Binding-site contacts:
Ligand atom O3 contacts residue GLU202 of chain 1.E at 2.9 Å (salt-bridge).
Ligand atom C3 contacts residue KCX199 of chain 1.E at 3.1 Å.
Ligand atom C contacts residue ASN121 of chain 2.E at 3.5 Å.
Ligand atom O3 contacts residue HIS292 of chain 1.E at 2.9 Å (h-bond).
Ligand atom O4P contacts residue SER377 of chain 1.E at 3.3 Å (h-bond).
Ligand atom O3P contacts residue LYS173 of chain 1.E at 3.4 Å.
Ligand atom C2 contacts residue MG1 of chain 1.N at 2.8 Å.
Ligand atom O2P contacts residue LYS332 of chain 1.E at 2.8 Å (salt-bridge).
Ligand atom O6 contacts residue GLU58 of chain 2.E at 3.5 Å (salt-bridge).
Ligand atom C contacts residue MG1 of chain 1.N at 2.8 Å.
Ligand atom C3 contacts residue MG1 of chain 1.N at 3.0 Å.
Ligand atom O4 contacts residue SER377 of chain 1.E at 2.8 Å (h-bond).
Ligand atom O2 contacts residue MG1 of chain 1.N at 2.2 Å.
Ligand atom O2P contacts residue GLY379 of chain 1.E at 2.8 Å (h-bond).
Ligand atom O2P contacts residue GLY378 of chain 1.E at 3.3 Å.
Ligand atom O3 contacts residue MG1 of chain 1.N at 2.2 Å.
Ligand atom O7 contacts residue LYS173 of chain 1.E at 3.3 Å (salt-bridge).
Ligand atom O2P contacts residue THR63 of chain 2.E at 3.4 Å (h-bond).
Ligand atom O7 contacts residue MG1 of chain 1.N at 2.1 Å.
Ligand atom O5P contacts residue ARG293 of chain 1.E at 2.9 Å (salt-bridge).
Ligand atom O3 contacts residue KCX199 of chain 1.E at 2.7 Å (h-bond).
Ligand atom O2 contacts residue ASP201 of chain 1.E at 3.4 Å (salt-bridge).
Ligand atom O2 contacts residue KCX199 of chain 1.E at 3.1 Å (h-bond).
Ligand atom O4P contacts residue HIS325 of chain 1.E at 2.7 Å (h-bond).
Ligand atom O1 contacts residue LYS173 of chain 1.E at 3.2 Å (salt-bridge).
Ligand atom O1P contacts residue GLY401 of chain 1.E at 2.9 Å (h-bond).
Ligand atom O5 contacts residue LEU333 of chain 1.E at 3.5 Å.
Ligand atom C contacts residue LYS173 of chain 1.E at 3.4 Å.
Ligand atom O3P contacts residue THR63 of chain 2.E at 2.7 Å (h-bond).
Ligand atom O7 contacts residue LYS175 of chain 1.E at 2.8 Å (salt-bridge).
Ligand atom O2 contacts residue THR171 of chain 1.E at 2.8 Å (h-bond).
Ligand atom O7 contacts residue ASN121 of chain 2.E at 3.0 Å (h-bond).
Ligand atom O7 contacts residue GLU202 of chain 1.E at 3.1 Å (salt-bridge).
Ligand atom O6 contacts residue LYS332 of chain 1.E at 2.9 Å (salt-bridge).
Ligand atom O6P contacts residue ARG293 of chain 1.E at 3.0 Å (salt-bridge).
Ligand atom O4 contacts residue GLY378 of chain 1.E at 3.3 Å (h-bond).
Ligand atom O3P contacts residue GLY402 of chain 1.E at 2.7 Å (h-bond).
Ligand atom O2P contacts residue TRP64 of chain 2.E at 3.2 Å.
Ligand atom O7 contacts residue ASP201 of chain 1.E at 3.0 Å (salt-bridge).
Ligand atom O2 contacts residue LYS173 of chain 1.E at 3.0 Å (salt-bridge).

Sequence of chain 1.E:
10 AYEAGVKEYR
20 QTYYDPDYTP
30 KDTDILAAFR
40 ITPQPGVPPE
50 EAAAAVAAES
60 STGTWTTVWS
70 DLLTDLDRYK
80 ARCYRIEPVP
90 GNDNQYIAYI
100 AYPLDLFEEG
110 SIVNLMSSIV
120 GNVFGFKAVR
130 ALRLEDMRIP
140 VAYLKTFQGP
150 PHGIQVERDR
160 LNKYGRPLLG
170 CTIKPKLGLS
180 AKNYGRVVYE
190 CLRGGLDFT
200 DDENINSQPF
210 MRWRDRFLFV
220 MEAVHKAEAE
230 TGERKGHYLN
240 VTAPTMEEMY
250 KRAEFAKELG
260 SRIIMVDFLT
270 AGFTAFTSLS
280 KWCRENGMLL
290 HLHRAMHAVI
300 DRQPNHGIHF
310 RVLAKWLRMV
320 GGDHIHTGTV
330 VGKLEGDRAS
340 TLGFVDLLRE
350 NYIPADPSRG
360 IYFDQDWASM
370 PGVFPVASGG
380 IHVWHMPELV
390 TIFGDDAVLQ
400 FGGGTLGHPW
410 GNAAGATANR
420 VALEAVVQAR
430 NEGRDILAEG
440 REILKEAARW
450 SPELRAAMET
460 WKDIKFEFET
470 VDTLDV

Sequence of chain 2.E:
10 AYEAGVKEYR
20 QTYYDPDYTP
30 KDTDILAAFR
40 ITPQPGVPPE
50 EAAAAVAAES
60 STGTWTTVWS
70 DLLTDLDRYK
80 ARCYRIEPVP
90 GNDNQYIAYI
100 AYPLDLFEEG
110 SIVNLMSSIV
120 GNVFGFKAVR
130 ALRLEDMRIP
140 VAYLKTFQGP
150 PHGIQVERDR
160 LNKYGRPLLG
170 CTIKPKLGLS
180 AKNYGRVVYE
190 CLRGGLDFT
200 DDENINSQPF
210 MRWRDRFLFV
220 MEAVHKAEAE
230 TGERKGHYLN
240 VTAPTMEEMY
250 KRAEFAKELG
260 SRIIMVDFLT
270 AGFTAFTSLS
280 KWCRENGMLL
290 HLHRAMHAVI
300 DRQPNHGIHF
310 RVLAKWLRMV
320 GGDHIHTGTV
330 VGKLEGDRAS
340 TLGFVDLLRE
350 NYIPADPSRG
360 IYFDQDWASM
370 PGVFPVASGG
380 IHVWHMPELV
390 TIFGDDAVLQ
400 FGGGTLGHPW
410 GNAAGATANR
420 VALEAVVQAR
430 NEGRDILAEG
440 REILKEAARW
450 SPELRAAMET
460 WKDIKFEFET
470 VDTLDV

A protein and the small-molecule ligand that binds it are described below.
Small molecule (SMILES): O=C(O)[C@@](O)(COP(=O)(O)O)[C@H](O)[C@H](O)COP(=O)(O)O